Sequence of chain 47.C:
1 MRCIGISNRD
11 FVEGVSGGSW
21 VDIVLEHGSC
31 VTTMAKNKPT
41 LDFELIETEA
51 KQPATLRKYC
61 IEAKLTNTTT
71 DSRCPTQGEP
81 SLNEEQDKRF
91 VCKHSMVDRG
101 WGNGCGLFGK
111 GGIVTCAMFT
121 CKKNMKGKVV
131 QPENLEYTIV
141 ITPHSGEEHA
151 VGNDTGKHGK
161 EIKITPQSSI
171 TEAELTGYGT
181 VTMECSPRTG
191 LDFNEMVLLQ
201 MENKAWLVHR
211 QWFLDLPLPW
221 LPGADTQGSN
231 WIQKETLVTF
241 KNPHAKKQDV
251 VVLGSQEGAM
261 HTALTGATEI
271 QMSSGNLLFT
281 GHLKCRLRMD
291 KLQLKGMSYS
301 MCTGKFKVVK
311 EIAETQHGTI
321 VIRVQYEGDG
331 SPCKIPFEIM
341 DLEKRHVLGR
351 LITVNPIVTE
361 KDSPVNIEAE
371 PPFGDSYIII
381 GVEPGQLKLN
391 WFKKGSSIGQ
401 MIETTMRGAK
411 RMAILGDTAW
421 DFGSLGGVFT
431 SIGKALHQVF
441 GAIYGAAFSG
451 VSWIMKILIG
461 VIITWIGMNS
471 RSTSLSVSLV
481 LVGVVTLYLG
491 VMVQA

Binding-site contacts:
Ligand atom O6 contacts residue GLN65 of chain 47.I at 2.5 Å (h-bond).
Ligand atom C3 contacts residue GLN65 of chain 47.I at 4.0 Å.
Ligand atom O6 contacts residue ASN67 of chain 47.C at 4.0 Å.
Ligand atom C5 contacts residue GLN65 of chain 47.I at 3.7 Å.
Ligand atom O6 contacts residue TYR60 of chain 47.I at 4.2 Å.
Ligand atom C2 contacts residue ASN67 of chain 47.C at 2.4 Å.
Ligand atom C7 contacts residue PHE90 of chain 47.C at 4.4 Å (hydrophobic).
Ligand atom C5 contacts residue ASN67 of chain 47.C at 3.7 Å.
Ligand atom O5 contacts residue GLN65 of chain 47.I at 3.7 Å.
Ligand atom O3 contacts residue GLN65 of chain 47.I at 3.6 Å.
Ligand atom C7 contacts residue ASN67 of chain 47.C at 3.7 Å.
Ligand atom C1 contacts residue ASN67 of chain 47.C at 1.4 Å.
Ligand atom C3 contacts residue ASN67 of chain 47.C at 3.8 Å.
Ligand atom O4 contacts residue GLN65 of chain 47.I at 3.6 Å.
Ligand atom O4 contacts residue ASP66 of chain 47.I at 2.7 Å (salt-bridge).
Ligand atom C2 contacts residue GLN65 of chain 47.I at 4.4 Å.
Ligand atom C4 contacts residue ASN67 of chain 47.C at 4.3 Å.
Ligand atom C8 contacts residue PHE90 of chain 47.C at 3.7 Å (hydrophobic).
Ligand atom O7 contacts residue ASN67 of chain 47.C at 4.1 Å.
Ligand atom N2 contacts residue ASN67 of chain 47.C at 2.9 Å (h-bond).
Ligand atom C6 contacts residue GLN65 of chain 47.I at 3.5 Å.
Ligand atom C4 contacts residue GLN65 of chain 47.I at 3.3 Å.
Ligand atom O5 contacts residue ASN67 of chain 47.C at 2.4 Å (h-bond).
Ligand atom C4 contacts residue ASP66 of chain 47.I at 4.0 Å.

This protein binds this small molecule.
Small molecule (SMILES): CC(=O)N[C@@H]1[C@@H](O)[C@H](O)[C@@H](CO)O[C@H]1O

Sequence of chain 47.I:
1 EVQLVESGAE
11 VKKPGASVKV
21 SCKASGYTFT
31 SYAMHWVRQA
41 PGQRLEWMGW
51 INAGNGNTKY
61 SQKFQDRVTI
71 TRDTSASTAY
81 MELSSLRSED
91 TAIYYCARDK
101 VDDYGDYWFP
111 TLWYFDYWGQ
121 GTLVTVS